Sequence of chain 2.A:
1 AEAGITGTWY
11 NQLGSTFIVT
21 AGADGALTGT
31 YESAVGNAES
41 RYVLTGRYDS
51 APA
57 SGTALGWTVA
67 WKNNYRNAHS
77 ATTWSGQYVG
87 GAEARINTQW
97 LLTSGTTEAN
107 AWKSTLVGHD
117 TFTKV

Binding-site contacts:
Ligand atom O4' contacts residue TRP67 of chain 1.B at 3.6 Å.
Ligand atom C1' contacts residue LEU98 of chain 1.B at 3.8 Å (hydrophobic).
Ligand atom N1 contacts residue SER33 of chain 1.B at 3.6 Å.
Ligand atom C4' contacts residue ALA74 of chain 1.B at 3.8 Å (hydrophobic).
Ligand atom OXT contacts residue SER33 of chain 1.B at 2.0 Å (h-bond).
Ligand atom O contacts residue ASN11 of chain 1.B at 2.9 Å (h-bond).
Ligand atom C5' contacts residue LEU98 of chain 1.B at 3.6 Å (hydrophobic).
Ligand atom C5' contacts residue SER76 of chain 1.B at 3.6 Å.
Ligand atom C6 contacts residue THR78 of chain 1.B at 3.9 Å.
Ligand atom C4 contacts residue ASP116 of chain 1.B at 3.2 Å.
Ligand atom N1 contacts residue TRP67 of chain 1.B at 3.6 Å.
Ligand atom C4' contacts residue SER76 of chain 1.B at 3.8 Å.
Ligand atom N1' contacts residue TRP108 of chain 2.A at 3.5 Å.
Ligand atom O4' contacts residue ASN37 of chain 1.B at 3.5 Å (h-bond).
Ligand atom O4' contacts residue SER76 of chain 1.B at 3.3 Å (h-bond).
Ligand atom C3 contacts residue ASP116 of chain 1.B at 3.0 Å.
Ligand atom C3' contacts residue TRP67 of chain 1.B at 3.6 Å (hydrophobic).
Ligand atom C2' contacts residue VAL35 of chain 1.B at 3.5 Å (hydrophobic).
Ligand atom C2' contacts residue TRP67 of chain 1.B at 3.8 Å (hydrophobic).
Ligand atom OXT contacts residue TYR31 of chain 1.B at 3.6 Å.
Ligand atom C contacts residue TYR31 of chain 1.B at 3.4 Å (hydrophobic).
Ligand atom C contacts residue SER33 of chain 1.B at 3.2 Å.
Ligand atom CM3 contacts residue ASN37 of chain 1.B at 2.8 Å.
Ligand atom C4 contacts residue TRP80 of chain 1.B at 3.9 Å (hydrophobic).
Ligand atom C4' contacts residue TRP67 of chain 1.B at 3.7 Å (hydrophobic).
Ligand atom O4' contacts residue ALA74 of chain 1.B at 2.4 Å.
Ligand atom O contacts residue TYR31 of chain 1.B at 2.4 Å (h-bond).
Ligand atom C5 contacts residue TRP96 of chain 1.B at 3.0 Å (hydrophobic).
Ligand atom CM3 contacts residue ALA38 of chain 1.B at 2.7 Å (hydrophobic).
Ligand atom C3' contacts residue ASN37 of chain 1.B at 3.9 Å.
Ligand atom C contacts residue SER15 of chain 1.B at 3.5 Å.
Ligand atom O contacts residue SER15 of chain 1.B at 2.8 Å (h-bond).
Ligand atom CM5 contacts residue LEU98 of chain 1.B at 3.5 Å (hydrophobic).
Ligand atom CM3 contacts residue TRP67 of chain 1.B at 3.5 Å (hydrophobic).
Ligand atom C6' contacts residue LEU98 of chain 1.B at 2.9 Å (hydrophobic).
Ligand atom OXT contacts residue SER15 of chain 1.B at 3.3 Å (h-bond).
Ligand atom C5 contacts residue THR78 of chain 1.B at 3.9 Å.
Ligand atom C4 contacts residue TRP96 of chain 1.B at 3.0 Å (hydrophobic).
Ligand atom C3 contacts residue TRP80 of chain 1.B at 3.7 Å (hydrophobic).
Ligand atom CM5 contacts residue SER76 of chain 1.B at 2.9 Å.

A protein and the small-molecule ligand that binds it are described below.
Small molecule (SMILES): Cc1cc(N=Nc2ccccc2C(=O)O)cc(C)c1O

Sequence of chain 1.B:
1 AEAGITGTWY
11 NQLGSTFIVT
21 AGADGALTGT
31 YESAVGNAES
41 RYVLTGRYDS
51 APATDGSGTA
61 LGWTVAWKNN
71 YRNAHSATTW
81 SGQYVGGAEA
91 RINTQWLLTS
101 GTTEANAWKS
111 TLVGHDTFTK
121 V